Binding-site contacts:
Ligand atom C5 contacts residue ASN74 of chain 1.F at 3.7 Å.
Ligand atom C1 contacts residue SER76 of chain 1.F at 4.5 Å.
Ligand atom C7 contacts residue ASN74 of chain 1.F at 3.6 Å.
Ligand atom O5 contacts residue ASN74 of chain 1.F at 2.6 Å (h-bond).
Ligand atom C8 contacts residue ASN74 of chain 1.F at 4.0 Å.
Ligand atom C3 contacts residue ASN74 of chain 1.F at 3.7 Å.
Ligand atom N2 contacts residue ASN74 of chain 1.F at 2.8 Å (h-bond).
Ligand atom C2 contacts residue ASN74 of chain 1.F at 2.6 Å.
Ligand atom O6 contacts residue HIS77 of chain 1.F at 3.5 Å (h-bond).
Ligand atom C4 contacts residue ASN74 of chain 1.F at 4.3 Å.
Ligand atom C1 contacts residue ASN74 of chain 1.F at 1.5 Å.

A small-molecule ligand and the protein it binds are described below.
Small molecule (SMILES): CC(=O)N[C@@H]1[C@@H](O)[C@H](O)[C@@H](CO)O[C@H]1O

Sequence of chain 1.F:
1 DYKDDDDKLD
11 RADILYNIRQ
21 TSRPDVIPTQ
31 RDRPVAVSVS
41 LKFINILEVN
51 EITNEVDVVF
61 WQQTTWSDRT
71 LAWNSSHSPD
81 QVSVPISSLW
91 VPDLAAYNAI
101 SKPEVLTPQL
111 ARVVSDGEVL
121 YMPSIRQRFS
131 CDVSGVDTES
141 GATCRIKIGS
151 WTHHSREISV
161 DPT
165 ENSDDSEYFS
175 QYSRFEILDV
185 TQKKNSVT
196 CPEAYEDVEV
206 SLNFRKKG